Binding-site contacts:
Ligand atom CA contacts residue ALA178 of chain 1.C at 3.6 Å (hydrophobic).
Ligand atom CA contacts residue ARG176 of chain 1.C at 3.7 Å.
Ligand atom O contacts residue VAL179 of chain 1.C at 3.6 Å.
Ligand atom OXT contacts residue ALA160 of chain 1.C at 3.1 Å (h-bond).
Ligand atom CB contacts residue VAL179 of chain 1.C at 3.8 Å (hydrophobic).
Ligand atom SG contacts residue SER180 of chain 1.C at 3.6 Å (h-bond).
Ligand atom CB contacts residue PHE175 of chain 1.C at 3.6 Å (hydrophobic).
Ligand atom CB contacts residue ALA160 of chain 1.C at 3.9 Å (hydrophobic).
Ligand atom N contacts residue ARG176 of chain 1.C at 3.3 Å (salt-bridge).
Ligand atom C contacts residue HIS78 of chain 1.C at 3.8 Å.
Ligand atom OE1 contacts residue ARG144 of chain 1.C at 2.9 Å (salt-bridge).
Ligand atom C contacts residue GLY158 of chain 1.C at 3.9 Å.
Ligand atom OE1 contacts residue VAL179 of chain 1.C at 3.6 Å.
Ligand atom SG contacts residue LEU156 of chain 1.C at 3.5 Å (h-bond).
Ligand atom N contacts residue ALA178 of chain 1.C at 3.2 Å (h-bond).
Ligand atom CA contacts residue SER180 of chain 1.C at 3.8 Å.
Ligand atom CB contacts residue HIS78 of chain 1.C at 3.5 Å.
Ligand atom CG contacts residue VAL179 of chain 1.C at 3.7 Å (hydrophobic).
Ligand atom CD contacts residue VAL179 of chain 1.C at 3.5 Å (hydrophobic).
Ligand atom O contacts residue ALA178 of chain 1.C at 3.8 Å.
Ligand atom OE2 contacts residue ARG144 of chain 1.C at 2.9 Å (salt-bridge).
Ligand atom N contacts residue ALA177 of chain 1.C at 3.9 Å.
Ligand atom CD contacts residue ARG144 of chain 1.C at 3.3 Å.
Ligand atom SG contacts residue PHE175 of chain 1.C at 3.8 Å.
Ligand atom N contacts residue SER180 of chain 1.C at 3.1 Å (h-bond).
Ligand atom O contacts residue ALA178 of chain 1.C at 3.0 Å (h-bond).
Ligand atom N contacts residue HIS78 of chain 1.C at 3.6 Å (h-bond).
Ligand atom O contacts residue ALA177 of chain 1.C at 3.4 Å.
Ligand atom O contacts residue ALA160 of chain 1.C at 3.2 Å.
Ligand atom C contacts residue ALA160 of chain 1.C at 3.1 Å (hydrophobic).
Ligand atom C contacts residue ALA177 of chain 1.C at 3.8 Å (hydrophobic).
Ligand atom O contacts residue SER180 of chain 1.C at 3.0 Å (h-bond).
Ligand atom OXT contacts residue GLY158 of chain 1.C at 2.9 Å (h-bond).
Ligand atom CA contacts residue ALA177 of chain 1.C at 3.7 Å (hydrophobic).
Ligand atom O contacts residue HIS78 of chain 1.C at 2.7 Å (h-bond).
Ligand atom OG1 contacts residue ILE153 of chain 1.C at 3.8 Å.
Ligand atom C contacts residue HIS78 of chain 1.C at 3.7 Å.
Ligand atom OXT contacts residue SER159 of chain 1.C at 3.3 Å (h-bond).
Ligand atom CA contacts residue ALA160 of chain 1.C at 3.8 Å (hydrophobic).
Ligand atom CB contacts residue LEU156 of chain 1.C at 3.4 Å (hydrophobic).

Sequence of chain 1.C:
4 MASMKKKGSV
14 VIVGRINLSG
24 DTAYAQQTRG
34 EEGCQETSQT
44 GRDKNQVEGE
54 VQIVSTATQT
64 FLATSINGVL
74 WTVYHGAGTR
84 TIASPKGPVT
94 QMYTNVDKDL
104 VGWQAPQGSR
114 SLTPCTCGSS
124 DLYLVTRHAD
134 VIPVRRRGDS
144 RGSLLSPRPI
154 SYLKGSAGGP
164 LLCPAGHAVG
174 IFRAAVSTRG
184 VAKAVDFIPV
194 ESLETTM

The small molecule below binds the protein below.
Small molecule (SMILES): C[C@@H](O)[C@H](NC(=O)[C@H](CS)NC(=O)[C@H](CCC(=O)O)NC(=O)[C@@H](N)CO)C(=O)N[C@H](C(=O)N1CCC[C@H]1C(=O)N[C@@H](CS)C(=O)O)[C@@H](C)O